Binding-site contacts:
Ligand atom O04 contacts residue LEU243 of chain 1.A at 3.3 Å.
Ligand atom O03 contacts residue MET124 of chain 1.A at 2.9 Å (h-bond).
Ligand atom C06 contacts residue PHE107 of chain 1.A at 4.0 Å (hydrophobic).
Ligand atom C03 contacts residue LEU90 of chain 1.A at 4.0 Å (hydrophobic).
Ligand atom O03 contacts residue LEU49 of chain 1.A at 4.0 Å.
Ligand atom F01 contacts residue MET91 of chain 1.A at 3.6 Å.
Ligand atom C02 contacts residue LEU90 of chain 1.A at 3.4 Å (hydrophobic).
Ligand atom O01 contacts residue GLU56 of chain 1.A at 2.2 Å (salt-bridge).
Ligand atom C13 contacts residue ALA53 of chain 1.A at 3.4 Å (hydrophobic).
Ligand atom C13 contacts residue LEU228 of chain 1.A at 3.6 Å (hydrophobic).
Ligand atom C15 contacts residue LEU49 of chain 1.A at 3.8 Å (hydrophobic).
Ligand atom C04 contacts residue ALA53 of chain 1.A at 4.0 Å (hydrophobic).
Ligand atom O03 contacts residue PHE128 of chain 1.A at 4.0 Å.
Ligand atom F02 contacts residue LEU87 of chain 1.A at 3.7 Å.
Ligand atom F02 contacts residue ALA53 of chain 1.A at 3.8 Å.
Ligand atom C05 contacts residue PHE107 of chain 1.A at 4.1 Å (hydrophobic).
Ligand atom O02 contacts residue MET91 of chain 1.A at 3.6 Å.
Ligand atom O01 contacts residue LEU90 of chain 1.A at 3.9 Å.
Ligand atom C08 contacts residue PHE107 of chain 1.A at 3.9 Å (hydrophobic).
Ligand atom C03 contacts residue GLU56 of chain 1.A at 3.2 Å.
Ligand atom C12 contacts residue LEU228 of chain 1.A at 4.0 Å (hydrophobic).
Ligand atom C16 contacts residue LEU228 of chain 1.A at 4.0 Å (hydrophobic).
Ligand atom O01 contacts residue ARG97 of chain 1.A at 3.7 Å.
Ligand atom C02 contacts residue LEU94 of chain 1.A at 3.9 Å (hydrophobic).
Ligand atom C14 contacts residue LEU228 of chain 1.A at 3.8 Å (hydrophobic).
Ligand atom C12 contacts residue ALA53 of chain 1.A at 3.9 Å (hydrophobic).
Ligand atom C15 contacts residue LEU228 of chain 1.A at 3.6 Å (hydrophobic).
Ligand atom F01 contacts residue LEU94 of chain 1.A at 3.6 Å.
Ligand atom O04 contacts residue THR50 of chain 1.A at 2.8 Å (h-bond).
Ligand atom C14 contacts residue LEU49 of chain 1.A at 3.9 Å (hydrophobic).
Ligand atom O02 contacts residue ILE127 of chain 1.A at 3.3 Å.
Ligand atom C04 contacts residue GLU56 of chain 1.A at 3.5 Å.
Ligand atom C14 contacts residue ALA53 of chain 1.A at 4.1 Å (hydrophobic).
Ligand atom C15 contacts residue THR50 of chain 1.A at 4.0 Å.
Ligand atom C14 contacts residue THR50 of chain 1.A at 3.8 Å.
Ligand atom C07 contacts residue PHE107 of chain 1.A at 4.1 Å (hydrophobic).
Ligand atom C01 contacts residue LEU94 of chain 1.A at 3.9 Å (hydrophobic).
Ligand atom C16 contacts residue LEU49 of chain 1.A at 3.8 Å (hydrophobic).
Ligand atom O04 contacts residue LEU228 of chain 1.A at 4.1 Å.
Ligand atom O04 contacts residue LEU49 of chain 1.A at 4.1 Å.

Sequence of chain 1.A:
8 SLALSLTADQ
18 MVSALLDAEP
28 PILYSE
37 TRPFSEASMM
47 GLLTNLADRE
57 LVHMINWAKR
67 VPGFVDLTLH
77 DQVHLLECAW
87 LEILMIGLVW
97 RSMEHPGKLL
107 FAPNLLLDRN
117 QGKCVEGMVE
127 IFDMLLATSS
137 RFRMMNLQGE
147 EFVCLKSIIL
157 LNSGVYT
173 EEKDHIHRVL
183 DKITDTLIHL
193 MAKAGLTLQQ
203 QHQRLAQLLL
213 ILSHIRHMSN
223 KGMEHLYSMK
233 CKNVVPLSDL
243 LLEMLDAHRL

This protein binds this small molecule.
Small molecule (SMILES): O=S1(=O)C=C(c2ccc(O)cc2F)C(c2ccc(O)cc2F)=C1